Binding-site contacts:
Ligand atom C1 contacts residue ASN616 of chain 1.E at 1.5 Å.
Ligand atom C2 contacts residue ASN616 of chain 1.E at 2.6 Å.
Ligand atom N2 contacts residue ASN616 of chain 1.E at 2.8 Å (h-bond).
Ligand atom C7 contacts residue GLN644 of chain 1.E at 3.5 Å.
Ligand atom N2 contacts residue GLN644 of chain 1.E at 4.4 Å.
Ligand atom O5 contacts residue ASN616 of chain 1.E at 2.4 Å (h-bond).
Ligand atom O7 contacts residue ASN616 of chain 1.E at 4.3 Å.
Ligand atom C8 contacts residue THR618 of chain 1.E at 4.5 Å.
Ligand atom C1 contacts residue THR618 of chain 1.E at 4.4 Å.
Ligand atom C8 contacts residue CYS617 of chain 1.E at 4.0 Å (hydrophobic).
Ligand atom C7 contacts residue ASN616 of chain 1.E at 3.4 Å.
Ligand atom C5 contacts residue ASN616 of chain 1.E at 3.8 Å.
Ligand atom C3 contacts residue ASN616 of chain 1.E at 3.9 Å.
Ligand atom C8 contacts residue GLN644 of chain 1.E at 3.0 Å.
Ligand atom C4 contacts residue ASN616 of chain 1.E at 4.4 Å.
Ligand atom O7 contacts residue GLN644 of chain 1.E at 3.5 Å.
Ligand atom C8 contacts residue ASN616 of chain 1.E at 3.7 Å.
Ligand atom N2 contacts residue THR618 of chain 1.E at 4.2 Å.

Sequence of chain 1.E:
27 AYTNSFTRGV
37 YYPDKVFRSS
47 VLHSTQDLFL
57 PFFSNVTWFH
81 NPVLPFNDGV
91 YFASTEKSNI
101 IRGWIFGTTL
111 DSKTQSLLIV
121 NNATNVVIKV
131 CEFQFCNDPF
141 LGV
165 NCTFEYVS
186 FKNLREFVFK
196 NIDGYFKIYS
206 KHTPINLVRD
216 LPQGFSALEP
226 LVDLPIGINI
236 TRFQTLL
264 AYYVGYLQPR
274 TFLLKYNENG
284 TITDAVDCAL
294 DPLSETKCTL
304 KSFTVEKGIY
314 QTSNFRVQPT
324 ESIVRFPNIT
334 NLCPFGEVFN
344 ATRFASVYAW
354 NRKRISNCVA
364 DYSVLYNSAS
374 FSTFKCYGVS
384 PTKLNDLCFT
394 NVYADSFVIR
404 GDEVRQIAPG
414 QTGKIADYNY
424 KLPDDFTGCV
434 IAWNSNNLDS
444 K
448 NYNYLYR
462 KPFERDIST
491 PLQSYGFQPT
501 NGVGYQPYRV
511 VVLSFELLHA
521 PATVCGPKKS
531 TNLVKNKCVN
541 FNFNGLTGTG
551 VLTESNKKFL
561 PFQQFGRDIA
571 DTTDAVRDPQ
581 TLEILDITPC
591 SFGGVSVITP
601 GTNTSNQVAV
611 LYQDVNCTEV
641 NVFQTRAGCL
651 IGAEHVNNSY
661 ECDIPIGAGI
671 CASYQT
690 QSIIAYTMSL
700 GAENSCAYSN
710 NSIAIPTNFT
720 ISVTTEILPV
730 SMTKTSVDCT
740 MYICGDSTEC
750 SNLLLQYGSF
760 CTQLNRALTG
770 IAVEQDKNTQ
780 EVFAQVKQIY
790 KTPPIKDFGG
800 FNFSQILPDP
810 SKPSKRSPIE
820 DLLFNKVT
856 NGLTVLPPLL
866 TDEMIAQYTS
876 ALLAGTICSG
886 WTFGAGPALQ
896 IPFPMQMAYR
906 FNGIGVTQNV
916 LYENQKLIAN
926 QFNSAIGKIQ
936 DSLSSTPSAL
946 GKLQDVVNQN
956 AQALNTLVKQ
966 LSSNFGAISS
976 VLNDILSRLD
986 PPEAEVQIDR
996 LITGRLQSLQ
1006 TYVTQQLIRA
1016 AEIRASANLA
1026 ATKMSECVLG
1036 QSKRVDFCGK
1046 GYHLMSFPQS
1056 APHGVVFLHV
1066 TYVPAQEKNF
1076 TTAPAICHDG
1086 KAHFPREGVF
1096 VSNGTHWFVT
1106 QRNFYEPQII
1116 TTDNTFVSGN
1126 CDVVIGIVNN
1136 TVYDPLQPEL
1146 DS

The protein below binds the small molecule below.
Small molecule (SMILES): CC(=O)N[C@@H]1[C@@H](O)[C@H](O)[C@@H](CO)O[C@H]1O